A protein and the small-molecule ligand that binds it are described below.
Small molecule (SMILES): CC(=O)N[C@@H]1[C@@H](O)[C@H](O)[C@@H](CO)O[C@H]1O

Binding-site contacts:
Ligand atom C7 contacts residue SER280 of chain 1.A at 3.3 Å.
Ligand atom C8 contacts residue GLN310 of chain 1.A at 3.5 Å.
Ligand atom N2 contacts residue GLN310 of chain 1.A at 3.3 Å (h-bond).
Ligand atom C1 contacts residue ASN311 of chain 1.A at 1.5 Å.
Ligand atom O7 contacts residue ASN311 of chain 1.A at 3.6 Å.
Ligand atom C2 contacts residue GLN310 of chain 1.A at 4.3 Å.
Ligand atom N2 contacts residue ASN311 of chain 1.A at 2.8 Å (h-bond).
Ligand atom C4 contacts residue ASN311 of chain 1.A at 4.4 Å.
Ligand atom C8 contacts residue ASN307 of chain 1.A at 3.4 Å.
Ligand atom C8 contacts residue SER280 of chain 1.A at 3.2 Å.
Ligand atom C3 contacts residue ASN311 of chain 1.A at 3.8 Å.
Ligand atom C7 contacts residue GLN310 of chain 1.A at 3.9 Å.
Ligand atom O7 contacts residue SER280 of chain 1.A at 2.8 Å (h-bond).
Ligand atom C5 contacts residue ASN311 of chain 1.A at 3.8 Å.
Ligand atom O5 contacts residue ASN311 of chain 1.A at 2.6 Å (h-bond).
Ligand atom C2 contacts residue ASN311 of chain 1.A at 2.5 Å.
Ligand atom C7 contacts residue ASN311 of chain 1.A at 3.5 Å.

Sequence of chain 1.A:
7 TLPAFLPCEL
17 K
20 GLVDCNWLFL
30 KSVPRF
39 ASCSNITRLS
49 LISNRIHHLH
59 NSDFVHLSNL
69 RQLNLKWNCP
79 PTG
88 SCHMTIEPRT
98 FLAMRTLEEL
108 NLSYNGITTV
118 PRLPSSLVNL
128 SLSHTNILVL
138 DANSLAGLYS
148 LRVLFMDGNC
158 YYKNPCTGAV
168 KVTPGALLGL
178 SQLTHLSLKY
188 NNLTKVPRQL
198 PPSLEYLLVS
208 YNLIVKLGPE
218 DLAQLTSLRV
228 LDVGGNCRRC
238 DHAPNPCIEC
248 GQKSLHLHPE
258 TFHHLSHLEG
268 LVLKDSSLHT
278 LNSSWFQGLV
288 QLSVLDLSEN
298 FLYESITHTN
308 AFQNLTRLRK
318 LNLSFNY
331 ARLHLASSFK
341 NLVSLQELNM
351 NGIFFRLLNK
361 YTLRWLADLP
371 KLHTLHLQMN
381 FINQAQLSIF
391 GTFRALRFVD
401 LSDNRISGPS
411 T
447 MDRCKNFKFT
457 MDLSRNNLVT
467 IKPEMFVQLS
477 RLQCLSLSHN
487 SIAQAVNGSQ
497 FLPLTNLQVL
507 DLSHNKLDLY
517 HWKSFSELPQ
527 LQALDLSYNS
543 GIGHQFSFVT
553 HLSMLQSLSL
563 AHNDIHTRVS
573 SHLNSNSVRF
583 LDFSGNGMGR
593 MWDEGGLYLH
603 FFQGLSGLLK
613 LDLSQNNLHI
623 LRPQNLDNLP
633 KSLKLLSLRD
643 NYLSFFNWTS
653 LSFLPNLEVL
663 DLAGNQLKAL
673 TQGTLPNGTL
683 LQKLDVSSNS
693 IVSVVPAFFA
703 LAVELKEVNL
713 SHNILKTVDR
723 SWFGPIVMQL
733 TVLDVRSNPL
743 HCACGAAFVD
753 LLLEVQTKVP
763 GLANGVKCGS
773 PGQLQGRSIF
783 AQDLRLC